Binding-site contacts:
Ligand atom CAN contacts residue ASP55 of chain 1.D at 3.7 Å.
Ligand atom CAN contacts residue LEU57 of chain 1.D at 4.0 Å (hydrophobic).
Ligand atom CAL contacts residue ASP55 of chain 1.D at 3.8 Å.
Ligand atom CAO contacts residue ASP55 of chain 1.D at 3.3 Å.
Ligand atom CAP contacts residue LEU7 of chain 1.D at 3.5 Å (hydrophobic).
Ligand atom CAO contacts residue LEU7 of chain 1.D at 3.7 Å (hydrophobic).
Ligand atom CAQ contacts residue LEU57 of chain 1.D at 4.2 Å (hydrophobic).
Ligand atom CAQ contacts residue LYS6 of chain 1.D at 4.4 Å.
Ligand atom NAM contacts residue ASP55 of chain 1.D at 2.8 Å (salt-bridge).
Ligand atom CAL contacts residue LYS6 of chain 1.D at 4.2 Å.
Ligand atom CAJ contacts residue TYR72 of chain 1.D at 4.0 Å (hydrophobic).
Ligand atom CAN contacts residue CYS40 of chain 1.D at 4.3 Å (hydrophobic).
Ligand atom SAH contacts residue CYS40 of chain 1.D at 2.2 Å (h-bond).
Ligand atom CAJ contacts residue LEU57 of chain 1.D at 4.3 Å (hydrophobic).
Ligand atom CAO contacts residue ILE56 of chain 1.D at 4.2 Å (hydrophobic).
Ligand atom CAQ contacts residue GLY76 of chain 1.D at 3.8 Å.
Ligand atom CAQ contacts residue TYR72 of chain 1.D at 3.5 Å (hydrophobic).
Ligand atom CAP contacts residue LEU57 of chain 1.D at 3.9 Å (hydrophobic).
Ligand atom NAK contacts residue CYS40 of chain 1.D at 4.0 Å.
Ligand atom CAP contacts residue ASP55 of chain 1.D at 4.1 Å.
Ligand atom CAP contacts residue GLY76 of chain 1.D at 4.2 Å.
Ligand atom CAJ contacts residue LYS6 of chain 1.D at 4.3 Å.
Ligand atom CAQ contacts residue VAL8 of chain 1.D at 3.7 Å (hydrophobic).
Ligand atom NAK contacts residue LYS6 of chain 1.D at 4.3 Å.
Ligand atom CAI contacts residue CYS40 of chain 1.D at 3.3 Å (hydrophobic).
Ligand atom CAI contacts residue ASP55 of chain 1.D at 4.2 Å.
Ligand atom CAL contacts residue CYS40 of chain 1.D at 3.4 Å (hydrophobic).
Ligand atom CAP contacts residue LYS6 of chain 1.D at 3.7 Å.
Ligand atom CAO contacts residue LEU57 of chain 1.D at 3.8 Å (hydrophobic).
Ligand atom CAR contacts residue THR75 of chain 1.D at 3.7 Å.
Ligand atom NAM contacts residue CYS40 of chain 1.D at 3.6 Å (h-bond).
Ligand atom SAH contacts residue TYR72 of chain 1.D at 4.0 Å.
Ligand atom NAK contacts residue TYR72 of chain 1.D at 3.7 Å.
Ligand atom CAO contacts residue LYS6 of chain 1.D at 4.0 Å.
Ligand atom CAR contacts residue TYR72 of chain 1.D at 3.5 Å (hydrophobic).
Ligand atom CAN contacts residue LYS6 of chain 1.D at 4.1 Å.
Ligand atom CAQ contacts residue THR75 of chain 1.D at 4.0 Å.
Ligand atom CAP contacts residue VAL8 of chain 1.D at 3.6 Å (hydrophobic).
Ligand atom CAR contacts residue LEU57 of chain 1.D at 4.2 Å (hydrophobic).
Ligand atom CAJ contacts residue THR75 of chain 1.D at 4.3 Å.

Sequence of chain 1.D:
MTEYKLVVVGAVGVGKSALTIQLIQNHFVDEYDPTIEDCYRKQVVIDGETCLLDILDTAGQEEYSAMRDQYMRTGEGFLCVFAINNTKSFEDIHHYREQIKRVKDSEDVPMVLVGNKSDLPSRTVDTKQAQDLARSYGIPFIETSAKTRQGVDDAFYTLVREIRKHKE

This protein binds this small molecule.
Small molecule (SMILES): SCc1nc2ccccc2[nH]1